The protein below binds the small molecule below.
Small molecule (SMILES): CC(=O)N[C@H]1[C@H](O[C@H]2[C@H](O)[C@@H](NC(C)=O)CO[C@@H]2CO)O[C@H](CO)[C@@H](O)[C@@H]1O

Sequence of chain 1.A:
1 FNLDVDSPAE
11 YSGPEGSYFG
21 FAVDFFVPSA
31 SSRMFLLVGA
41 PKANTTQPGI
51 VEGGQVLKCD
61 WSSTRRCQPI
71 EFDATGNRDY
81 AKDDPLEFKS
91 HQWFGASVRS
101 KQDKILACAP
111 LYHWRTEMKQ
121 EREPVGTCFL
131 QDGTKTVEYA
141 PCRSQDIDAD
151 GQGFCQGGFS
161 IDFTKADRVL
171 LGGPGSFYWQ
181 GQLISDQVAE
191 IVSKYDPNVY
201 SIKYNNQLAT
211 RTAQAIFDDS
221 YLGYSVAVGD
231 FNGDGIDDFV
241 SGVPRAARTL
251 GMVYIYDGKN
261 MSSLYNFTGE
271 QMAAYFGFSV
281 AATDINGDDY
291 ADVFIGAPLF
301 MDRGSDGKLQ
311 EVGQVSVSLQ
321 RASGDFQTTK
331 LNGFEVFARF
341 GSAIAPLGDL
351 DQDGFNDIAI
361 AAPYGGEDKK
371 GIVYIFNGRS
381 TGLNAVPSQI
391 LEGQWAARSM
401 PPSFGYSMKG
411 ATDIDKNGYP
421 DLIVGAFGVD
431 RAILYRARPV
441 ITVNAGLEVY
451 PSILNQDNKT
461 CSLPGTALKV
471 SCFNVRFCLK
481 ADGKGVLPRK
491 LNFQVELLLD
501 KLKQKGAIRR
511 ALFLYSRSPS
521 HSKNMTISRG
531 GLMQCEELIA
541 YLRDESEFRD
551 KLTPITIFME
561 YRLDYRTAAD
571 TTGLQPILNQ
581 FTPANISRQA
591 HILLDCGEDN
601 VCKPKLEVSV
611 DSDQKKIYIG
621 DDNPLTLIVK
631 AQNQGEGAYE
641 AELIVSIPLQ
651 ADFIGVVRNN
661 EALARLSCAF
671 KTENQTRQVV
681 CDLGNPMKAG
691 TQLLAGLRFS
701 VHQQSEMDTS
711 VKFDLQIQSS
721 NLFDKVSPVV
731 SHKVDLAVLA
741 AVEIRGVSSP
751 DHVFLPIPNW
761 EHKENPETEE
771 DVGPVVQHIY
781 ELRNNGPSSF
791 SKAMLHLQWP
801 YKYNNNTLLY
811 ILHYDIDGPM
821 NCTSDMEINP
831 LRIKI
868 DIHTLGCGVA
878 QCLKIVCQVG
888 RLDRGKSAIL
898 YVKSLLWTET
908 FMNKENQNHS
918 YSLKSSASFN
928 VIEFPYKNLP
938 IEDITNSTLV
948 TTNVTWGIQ

Binding-site contacts:
Ligand atom C2 contacts residue ASN943 of chain 1.A at 2.5 Å.
Ligand atom C1 contacts residue ASN943 of chain 1.A at 1.4 Å.
Ligand atom C7 contacts residue ASN943 of chain 1.A at 3.9 Å.
Ligand atom O7 contacts residue ASN943 of chain 1.A at 3.5 Å (h-bond).
Ligand atom O5 contacts residue ASN943 of chain 1.A at 2.4 Å (h-bond).
Ligand atom C4 contacts residue ASN943 of chain 1.A at 4.2 Å.
Ligand atom C3 contacts residue ASN943 of chain 1.A at 3.5 Å.
Ligand atom C5 contacts residue ASN943 of chain 1.A at 3.7 Å.
Ligand atom N2 contacts residue ASN943 of chain 1.A at 3.5 Å (h-bond).
Ligand atom O3 contacts residue ASN943 of chain 1.A at 3.5 Å (h-bond).
Ligand atom O7 contacts residue THR942 of chain 1.A at 4.1 Å.